Binding-site contacts:
Ligand atom CG contacts residue THR677 of chain 1.A at 3.8 Å.
Ligand atom C contacts residue ARG507 of chain 1.A at 3.7 Å.
Ligand atom CA contacts residue TYR472 of chain 1.A at 4.0 Å (hydrophobic).
Ligand atom C contacts residue TYR472 of chain 1.A at 3.7 Å (hydrophobic).
Ligand atom CA contacts residue SER676 of chain 1.A at 3.1 Å.
Ligand atom CB contacts residue TYR472 of chain 1.A at 3.7 Å (hydrophobic).
Ligand atom N contacts residue TYR472 of chain 1.A at 3.9 Å.
Ligand atom OE2 contacts residue MET730 of chain 1.A at 3.5 Å.
Ligand atom CA contacts residue THR502 of chain 1.A at 3.6 Å.
Ligand atom CD contacts residue LEU726 of chain 1.A at 4.2 Å (hydrophobic).
Ligand atom CD contacts residue MET730 of chain 1.A at 4.2 Å (hydrophobic).
Ligand atom OE1 contacts residue LEU726 of chain 1.A at 3.1 Å.
Ligand atom OE1 contacts residue MET730 of chain 1.A at 4.2 Å.
Ligand atom C contacts residue SER676 of chain 1.A at 3.0 Å.
Ligand atom OE2 contacts residue TYR472 of chain 1.A at 3.5 Å.
Ligand atom CB contacts residue SER676 of chain 1.A at 3.7 Å.
Ligand atom O contacts residue ARG507 of chain 1.A at 3.2 Å (salt-bridge).
Ligand atom N contacts residue TYR754 of chain 1.A at 4.5 Å.
Ligand atom O contacts residue SER676 of chain 1.A at 2.6 Å (h-bond).
Ligand atom O contacts residue TYR472 of chain 1.A at 3.5 Å.
Ligand atom OE1 contacts residue GLU727 of chain 1.A at 3.7 Å.
Ligand atom O contacts residue GLY675 of chain 1.A at 3.6 Å.
Ligand atom N contacts residue THR502 of chain 1.A at 3.5 Å (h-bond).
Ligand atom CB contacts residue THR677 of chain 1.A at 4.4 Å.
Ligand atom C contacts residue THR502 of chain 1.A at 4.0 Å.
Ligand atom N contacts residue SER676 of chain 1.A at 4.2 Å.
Ligand atom CB contacts residue GLY675 of chain 1.A at 4.0 Å.

A small-molecule ligand and the protein it binds are described below.
Small molecule (SMILES): N[C@@H](CCC(=O)O)C(=O)O

Sequence of chain 1.A:
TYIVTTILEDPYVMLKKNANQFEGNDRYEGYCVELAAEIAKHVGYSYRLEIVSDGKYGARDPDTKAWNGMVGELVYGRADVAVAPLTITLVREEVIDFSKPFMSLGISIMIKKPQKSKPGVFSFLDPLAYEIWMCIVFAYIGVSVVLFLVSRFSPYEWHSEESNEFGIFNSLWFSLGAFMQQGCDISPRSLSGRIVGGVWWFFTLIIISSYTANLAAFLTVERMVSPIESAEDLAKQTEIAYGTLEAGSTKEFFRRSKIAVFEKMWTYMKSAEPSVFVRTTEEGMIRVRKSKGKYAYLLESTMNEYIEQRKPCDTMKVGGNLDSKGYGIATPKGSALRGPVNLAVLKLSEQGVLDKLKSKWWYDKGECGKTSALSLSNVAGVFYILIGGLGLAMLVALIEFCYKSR